This small molecule binds to this protein.
Small molecule (SMILES): CC(=O)N[C@@H]1[C@@H](O)[C@H](O)[C@@H](CO)O[C@H]1O

Binding-site contacts:
Ligand atom O6 contacts residue SER157 of chain 51.E at 4.2 Å.
Ligand atom C1 contacts residue SER156 of chain 51.E at 4.0 Å.
Ligand atom C1 contacts residue SER157 of chain 51.E at 4.3 Å.
Ligand atom C4 contacts residue ASN154 of chain 51.E at 4.2 Å.
Ligand atom C1 contacts residue ASN154 of chain 51.E at 1.4 Å.
Ligand atom C5 contacts residue ASN154 of chain 51.E at 3.6 Å.
Ligand atom C8 contacts residue ASN154 of chain 51.E at 3.7 Å.
Ligand atom O7 contacts residue ASN154 of chain 51.E at 3.5 Å (h-bond).
Ligand atom C7 contacts residue ASN154 of chain 51.E at 3.3 Å.
Ligand atom C2 contacts residue ASN154 of chain 51.E at 2.5 Å.
Ligand atom C3 contacts residue ASN154 of chain 51.E at 3.8 Å.
Ligand atom O5 contacts residue ASN154 of chain 51.E at 2.4 Å (h-bond).
Ligand atom O5 contacts residue SER157 of chain 51.E at 4.0 Å.
Ligand atom N2 contacts residue ASN154 of chain 51.E at 2.8 Å (h-bond).

Sequence of chain 51.E:
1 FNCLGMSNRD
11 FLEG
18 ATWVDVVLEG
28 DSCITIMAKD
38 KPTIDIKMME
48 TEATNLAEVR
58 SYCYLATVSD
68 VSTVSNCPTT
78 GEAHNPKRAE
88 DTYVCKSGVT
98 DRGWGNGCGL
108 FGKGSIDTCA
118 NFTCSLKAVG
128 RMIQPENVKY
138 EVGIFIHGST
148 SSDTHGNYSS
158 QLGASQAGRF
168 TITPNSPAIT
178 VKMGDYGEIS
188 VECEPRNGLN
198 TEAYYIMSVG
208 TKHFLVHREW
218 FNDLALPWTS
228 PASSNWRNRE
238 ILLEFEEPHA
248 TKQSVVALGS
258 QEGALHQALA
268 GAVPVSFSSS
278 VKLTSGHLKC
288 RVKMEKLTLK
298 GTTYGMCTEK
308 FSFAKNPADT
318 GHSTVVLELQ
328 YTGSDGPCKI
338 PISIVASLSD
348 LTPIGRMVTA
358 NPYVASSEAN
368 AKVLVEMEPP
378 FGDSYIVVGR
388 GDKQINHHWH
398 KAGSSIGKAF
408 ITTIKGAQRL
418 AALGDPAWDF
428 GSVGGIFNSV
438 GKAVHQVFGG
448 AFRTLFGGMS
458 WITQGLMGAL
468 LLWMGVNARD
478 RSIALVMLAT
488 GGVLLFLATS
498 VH